Sequence of chain 3.E:
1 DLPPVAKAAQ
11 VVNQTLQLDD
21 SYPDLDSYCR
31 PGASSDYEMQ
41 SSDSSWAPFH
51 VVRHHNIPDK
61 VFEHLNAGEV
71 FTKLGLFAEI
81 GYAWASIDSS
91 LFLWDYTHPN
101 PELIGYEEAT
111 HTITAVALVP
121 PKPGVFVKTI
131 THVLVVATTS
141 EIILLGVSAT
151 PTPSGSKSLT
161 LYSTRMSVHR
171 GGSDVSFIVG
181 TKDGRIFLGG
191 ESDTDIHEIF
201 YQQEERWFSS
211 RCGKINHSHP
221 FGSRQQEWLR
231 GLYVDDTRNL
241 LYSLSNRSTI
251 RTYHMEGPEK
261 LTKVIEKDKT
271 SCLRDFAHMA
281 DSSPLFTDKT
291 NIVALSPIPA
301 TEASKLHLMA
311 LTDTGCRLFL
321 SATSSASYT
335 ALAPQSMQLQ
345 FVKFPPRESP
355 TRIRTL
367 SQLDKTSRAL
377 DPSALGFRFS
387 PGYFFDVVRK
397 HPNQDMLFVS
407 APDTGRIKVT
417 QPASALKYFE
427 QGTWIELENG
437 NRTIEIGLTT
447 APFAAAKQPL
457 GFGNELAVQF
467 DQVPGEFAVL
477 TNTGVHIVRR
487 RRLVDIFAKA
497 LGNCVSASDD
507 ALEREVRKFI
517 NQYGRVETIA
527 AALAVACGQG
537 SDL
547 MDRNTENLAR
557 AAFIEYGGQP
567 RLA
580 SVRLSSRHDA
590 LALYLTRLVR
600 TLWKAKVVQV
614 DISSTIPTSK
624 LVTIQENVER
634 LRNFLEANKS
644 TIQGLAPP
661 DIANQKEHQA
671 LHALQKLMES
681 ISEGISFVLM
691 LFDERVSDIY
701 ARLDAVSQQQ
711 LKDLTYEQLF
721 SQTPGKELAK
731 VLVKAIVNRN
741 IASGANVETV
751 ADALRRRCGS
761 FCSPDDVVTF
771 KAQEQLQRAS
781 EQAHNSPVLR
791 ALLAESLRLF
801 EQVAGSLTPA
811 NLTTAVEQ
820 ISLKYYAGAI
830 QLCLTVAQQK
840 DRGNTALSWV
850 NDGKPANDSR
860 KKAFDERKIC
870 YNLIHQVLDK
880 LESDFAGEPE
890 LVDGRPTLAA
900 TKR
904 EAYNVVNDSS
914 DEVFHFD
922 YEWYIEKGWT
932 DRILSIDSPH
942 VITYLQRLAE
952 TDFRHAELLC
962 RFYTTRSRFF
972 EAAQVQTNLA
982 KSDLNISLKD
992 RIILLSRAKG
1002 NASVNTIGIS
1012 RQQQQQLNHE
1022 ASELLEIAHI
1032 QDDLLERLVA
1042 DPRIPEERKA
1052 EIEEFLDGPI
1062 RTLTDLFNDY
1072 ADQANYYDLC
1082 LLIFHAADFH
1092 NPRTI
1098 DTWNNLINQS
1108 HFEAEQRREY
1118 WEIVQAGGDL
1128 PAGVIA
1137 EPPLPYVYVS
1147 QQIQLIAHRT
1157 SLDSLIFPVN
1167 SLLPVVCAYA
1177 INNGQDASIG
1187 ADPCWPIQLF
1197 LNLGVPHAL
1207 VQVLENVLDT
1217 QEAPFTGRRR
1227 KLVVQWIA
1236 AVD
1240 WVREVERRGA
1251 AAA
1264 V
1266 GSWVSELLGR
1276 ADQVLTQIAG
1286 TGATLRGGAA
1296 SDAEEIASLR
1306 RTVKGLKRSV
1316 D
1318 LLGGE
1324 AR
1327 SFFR

Sequence of chain 3.B:
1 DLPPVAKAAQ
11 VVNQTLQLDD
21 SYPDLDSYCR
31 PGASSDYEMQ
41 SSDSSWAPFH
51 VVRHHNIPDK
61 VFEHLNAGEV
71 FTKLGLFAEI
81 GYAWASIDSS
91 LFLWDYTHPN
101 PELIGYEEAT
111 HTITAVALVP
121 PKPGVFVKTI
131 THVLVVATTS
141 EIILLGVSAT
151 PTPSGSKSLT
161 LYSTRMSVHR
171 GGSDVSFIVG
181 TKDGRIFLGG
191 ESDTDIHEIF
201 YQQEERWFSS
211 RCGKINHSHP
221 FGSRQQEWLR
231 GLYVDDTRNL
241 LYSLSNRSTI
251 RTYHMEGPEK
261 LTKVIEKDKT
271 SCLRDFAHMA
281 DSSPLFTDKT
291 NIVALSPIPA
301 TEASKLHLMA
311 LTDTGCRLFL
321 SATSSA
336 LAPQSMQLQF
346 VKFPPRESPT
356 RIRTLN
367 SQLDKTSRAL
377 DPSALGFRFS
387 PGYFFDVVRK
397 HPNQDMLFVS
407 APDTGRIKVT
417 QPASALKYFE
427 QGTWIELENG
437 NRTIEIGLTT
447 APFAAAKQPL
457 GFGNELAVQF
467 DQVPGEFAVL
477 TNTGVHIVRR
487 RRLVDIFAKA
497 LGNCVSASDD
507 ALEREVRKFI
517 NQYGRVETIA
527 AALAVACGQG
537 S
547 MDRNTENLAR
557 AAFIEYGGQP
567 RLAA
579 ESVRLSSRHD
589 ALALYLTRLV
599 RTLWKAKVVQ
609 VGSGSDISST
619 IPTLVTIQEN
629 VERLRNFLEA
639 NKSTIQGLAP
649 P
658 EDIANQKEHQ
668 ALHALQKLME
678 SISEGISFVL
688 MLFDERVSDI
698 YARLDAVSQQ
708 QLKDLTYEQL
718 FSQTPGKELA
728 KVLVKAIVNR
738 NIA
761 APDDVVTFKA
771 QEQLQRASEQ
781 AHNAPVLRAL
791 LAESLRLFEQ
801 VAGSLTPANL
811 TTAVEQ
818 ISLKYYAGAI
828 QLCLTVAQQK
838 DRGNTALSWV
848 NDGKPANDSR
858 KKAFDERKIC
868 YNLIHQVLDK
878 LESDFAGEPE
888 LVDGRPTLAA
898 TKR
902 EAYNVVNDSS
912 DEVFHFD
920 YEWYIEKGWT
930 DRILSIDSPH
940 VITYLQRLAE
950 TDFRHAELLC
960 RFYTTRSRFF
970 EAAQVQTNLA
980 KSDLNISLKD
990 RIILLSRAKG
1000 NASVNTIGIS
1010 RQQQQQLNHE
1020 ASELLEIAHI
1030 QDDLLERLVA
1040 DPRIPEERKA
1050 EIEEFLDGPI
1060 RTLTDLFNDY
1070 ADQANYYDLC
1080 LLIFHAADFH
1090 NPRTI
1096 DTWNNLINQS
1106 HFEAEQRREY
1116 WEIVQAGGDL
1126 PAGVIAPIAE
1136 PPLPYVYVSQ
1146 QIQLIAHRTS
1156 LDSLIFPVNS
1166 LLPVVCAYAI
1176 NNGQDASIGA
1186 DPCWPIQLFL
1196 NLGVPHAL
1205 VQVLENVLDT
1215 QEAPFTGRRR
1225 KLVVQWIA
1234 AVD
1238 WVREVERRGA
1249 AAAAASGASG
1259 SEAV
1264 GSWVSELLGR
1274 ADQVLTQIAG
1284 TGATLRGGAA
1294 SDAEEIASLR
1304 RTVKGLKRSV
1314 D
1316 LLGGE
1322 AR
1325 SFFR

A small-molecule ligand and the protein it binds are described below.
Small molecule (SMILES): CSCC[C@H](NC(=O)[C@@H]1CCCN1C(=O)[C@H](CC(C)C)NC(=O)[C@H](CC(C)C)NC(=O)[C@H](CCCCN)NC(=O)[C@H](C)NC(=O)[C@H](CCCCN)NC(=O)[C@@H](N)CCCN=C(N)N)C(=O)N[C@@H](CCC(=O)O)C(=O)N[C@@H](CCC(=O)O)C(=O)N[C@@H](C)C(=O)N[C@@H](CC(C)C)C(=O)N[C@@H](CC(C)C)C(=O)N1CCC[C@H]1C=O

Binding-site contacts:
Ligand atom CB contacts residue LYS8 of chain 3.N at 2.6 Å.
Ligand atom O contacts residue ASP1071 of chain 3.B at 1.2 Å (salt-bridge).
Ligand atom O contacts residue LYS8 of chain 3.N at 2.8 Å.
Ligand atom O contacts residue VAL127 of chain 3.E at 2.5 Å (h-bond).
Ligand atom NH1 contacts residue PHE1083 of chain 3.B at 1.0 Å.
Ligand atom NE contacts residue CYS1079 of chain 3.B at 2.9 Å.
Ligand atom CZ contacts residue PHE1083 of chain 3.B at 0.8 Å (hydrophobic).
Ligand atom NH2 contacts residue PHE1083 of chain 3.B at 0.5 Å.
Ligand atom NH2 contacts residue PHE1066 of chain 3.B at 3.1 Å.
Ligand atom N contacts residue ARG11 of chain 3.N at 3.0 Å (salt-bridge).
Ligand atom CD contacts residue PHE1083 of chain 3.B at 2.8 Å (hydrophobic).
Ligand atom OE1 contacts residue ARG165 of chain 3.E at 2.9 Å (salt-bridge).
Ligand atom CB contacts residue LYS8 of chain 3.N at 2.2 Å.
Ligand atom CZ contacts residue PHE1066 of chain 3.B at 3.3 Å (hydrophobic).
Ligand atom CB contacts residue PHE1066 of chain 3.B at 3.3 Å (hydrophobic).
Ligand atom CA contacts residue ASP1071 of chain 3.B at 1.3 Å.
Ligand atom C contacts residue ASP1071 of chain 3.B at 1.1 Å.
Ligand atom CG contacts residue CYS1079 of chain 3.B at 3.1 Å (hydrophobic).
Ligand atom NE contacts residue PHE1066 of chain 3.B at 2.9 Å.
Ligand atom CB contacts residue VAL125 of chain 3.E at 3.3 Å (hydrophobic).
Ligand atom C contacts residue LYS8 of chain 3.N at 3.0 Å.
Ligand atom O contacts residue LYS8 of chain 3.N at 3.0 Å.
Ligand atom CB contacts residue ARG11 of chain 3.N at 2.1 Å.
Ligand atom CB contacts residue ASP1071 of chain 3.B at 2.1 Å.
Ligand atom O contacts residue SER163 of chain 3.E at 3.1 Å (h-bond).
Ligand atom NE contacts residue PHE1083 of chain 3.B at 2.0 Å.
Ligand atom N contacts residue LEU161 of chain 3.E at 3.2 Å (h-bond).
Ligand atom CG contacts residue PHE1066 of chain 3.B at 3.0 Å (hydrophobic).
Ligand atom CB contacts residue GLY105 of chain 3.E at 3.1 Å.
Ligand atom C contacts residue LYS8 of chain 3.N at 2.1 Å.
Ligand atom NE contacts residue THR1097 of chain 3.B at 3.2 Å (h-bond).
Ligand atom CA contacts residue ARG11 of chain 3.N at 2.9 Å.
Ligand atom CA contacts residue LYS8 of chain 3.N at 2.2 Å.
Ligand atom N contacts residue GLY105 of chain 3.E at 2.8 Å (h-bond).
Ligand atom N contacts residue ASP1071 of chain 3.B at 1.9 Å (salt-bridge).
Ligand atom CA contacts residue LYS8 of chain 3.N at 2.3 Å.
Ligand atom NH1 contacts residue CYS1079 of chain 3.B at 2.7 Å (h-bond).
Ligand atom N contacts residue ASP1071 of chain 3.B at 2.4 Å (salt-bridge).
Ligand atom CD contacts residue PHE1066 of chain 3.B at 2.3 Å (hydrophobic).
Ligand atom N contacts residue LYS8 of chain 3.N at 1.3 Å.

Sequence of chain 3.N:
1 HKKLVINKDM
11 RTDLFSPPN